Sequence of chain 10.A:
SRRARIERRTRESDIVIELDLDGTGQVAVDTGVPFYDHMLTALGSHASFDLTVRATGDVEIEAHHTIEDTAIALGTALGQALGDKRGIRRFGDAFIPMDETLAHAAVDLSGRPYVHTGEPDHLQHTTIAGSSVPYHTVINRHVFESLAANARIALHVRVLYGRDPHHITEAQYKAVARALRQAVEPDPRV

Binding-site contacts:
Ligand atom O3 contacts residue HIS54 of chain 10.A at 3.3 Å (h-bond).
Ligand atom C3 contacts residue HIS81 of chain 17.A at 3.3 Å.
Ligand atom O3 contacts residue HIS81 of chain 17.A at 3.5 Å (h-bond).
Ligand atom C5 contacts residue MET114 of chain 10.A at 3.6 Å (hydrophobic).
Ligand atom N1 contacts residue HIS184 of chain 10.A at 3.5 Å (h-bond).
Ligand atom OP4 contacts residue HIS62 of chain 10.A at 3.2 Å (h-bond).
Ligand atom N2 contacts residue MN1 of chain 10.C at 2.2 Å.
Ligand atom C4 contacts residue MET114 of chain 10.A at 3.7 Å (hydrophobic).
Ligand atom OP4 contacts residue LYS191 of chain 10.A at 3.8 Å.
Ligand atom OP4 contacts residue ARG106 of chain 7.A at 3.8 Å.
Ligand atom OP5 contacts residue ARG106 of chain 7.A at 3.9 Å.
Ligand atom OP6 contacts residue ARG106 of chain 7.A at 2.8 Å (salt-bridge).
Ligand atom O2 contacts residue GLU28 of chain 17.A at 3.0 Å (salt-bridge).
Ligand atom C3 contacts residue GLU28 of chain 17.A at 3.8 Å.
Ligand atom C6 contacts residue HIS184 of chain 10.A at 3.7 Å.
Ligand atom C3 contacts residue GLU187 of chain 10.A at 3.9 Å.
Ligand atom N2 contacts residue HIS183 of chain 10.A at 3.2 Å (h-bond).
Ligand atom C4 contacts residue MN1 of chain 10.C at 3.0 Å.
Ligand atom C3 contacts residue MN1 of chain 10.C at 3.2 Å.
Ligand atom N1 contacts residue MET114 of chain 10.A at 3.5 Å.
Ligand atom N1 contacts residue MN1 of chain 17.B at 2.3 Å.
Ligand atom C2 contacts residue GLU28 of chain 17.A at 3.8 Å.
Ligand atom N1 contacts residue HIS80 of chain 17.A at 3.4 Å (h-bond).
Ligand atom N2 contacts residue GLU187 of chain 10.A at 3.3 Å (salt-bridge).
Ligand atom C6 contacts residue HIS80 of chain 17.A at 3.3 Å.
Ligand atom OP1 contacts residue GLU187 of chain 10.A at 3.6 Å (salt-bridge).
Ligand atom N1 contacts residue GLU84 of chain 17.A at 3.2 Å (salt-bridge).
Ligand atom N2 contacts residue MET114 of chain 10.A at 3.6 Å.
Ligand atom C5 contacts residue MN1 of chain 17.B at 3.5 Å.
Ligand atom P contacts residue ARG106 of chain 7.A at 3.6 Å.
Ligand atom C6 contacts residue MN1 of chain 10.C at 3.4 Å.
Ligand atom O3 contacts residue MN1 of chain 10.C at 2.5 Å.
Ligand atom C6 contacts residue HIS183 of chain 10.A at 3.6 Å.
Ligand atom C6 contacts residue MN1 of chain 17.B at 3.1 Å.
Ligand atom OP6 contacts residue LYS191 of chain 10.A at 3.2 Å (salt-bridge).
Ligand atom C4 contacts residue HIS81 of chain 17.A at 3.4 Å.
Ligand atom C6 contacts residue MET114 of chain 10.A at 3.4 Å (hydrophobic).
Ligand atom N2 contacts residue HIS81 of chain 17.A at 2.9 Å (h-bond).
Ligand atom O3 contacts residue GLU187 of chain 10.A at 2.7 Å (salt-bridge).
Ligand atom C5 contacts residue GLU84 of chain 17.A at 3.6 Å.

Sequence of chain 7.A:
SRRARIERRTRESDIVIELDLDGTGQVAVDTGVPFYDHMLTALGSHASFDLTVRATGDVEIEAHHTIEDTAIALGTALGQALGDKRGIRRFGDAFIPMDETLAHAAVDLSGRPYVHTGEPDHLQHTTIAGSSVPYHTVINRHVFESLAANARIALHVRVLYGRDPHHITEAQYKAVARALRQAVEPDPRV

A protein and the small-molecule ligand that binds it are described below.
Small molecule (SMILES): O=P(O)(O)OC[C@@H](O)[C@@H](O)c1cnc[nH]1

Sequence of chain 17.A:
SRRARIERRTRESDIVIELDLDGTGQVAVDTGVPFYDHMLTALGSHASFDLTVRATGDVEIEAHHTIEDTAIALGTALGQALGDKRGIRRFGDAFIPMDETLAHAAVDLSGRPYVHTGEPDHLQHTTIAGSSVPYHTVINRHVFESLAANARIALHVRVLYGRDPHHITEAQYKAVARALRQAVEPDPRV